Sequence of chain 1.G:
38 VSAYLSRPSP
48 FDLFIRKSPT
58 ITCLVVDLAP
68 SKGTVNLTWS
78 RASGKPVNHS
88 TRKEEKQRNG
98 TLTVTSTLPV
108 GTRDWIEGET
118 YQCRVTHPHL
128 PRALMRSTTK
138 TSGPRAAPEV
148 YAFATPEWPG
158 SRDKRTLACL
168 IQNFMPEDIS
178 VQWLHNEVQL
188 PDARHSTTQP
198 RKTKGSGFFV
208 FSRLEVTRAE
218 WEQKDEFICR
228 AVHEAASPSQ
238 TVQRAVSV

This protein binds this small molecule.
Small molecule (SMILES): CC(=O)N[C@H]1[C@H](O[C@H]2[C@H](O)[C@@H](NC(C)=O)CO[C@@H]2CO)O[C@H](CO)[C@@H](O[C@@H]2O[C@H](CO[C@@H]3O[C@@H](C)[C@@H](O)[C@@H](O)[C@@H]3O)[C@@H](O)[C@H](O[C@@]3(O)CO[C@H](CO)[C@@H](O)[C@@H]3O[C@H]3O[C@H](CO)[C@@H](O)[C@H](O)[C@@H]3O)[C@@H]2O)[C@@H]1O

Binding-site contacts:
Ligand atom O4 contacts residue SER46 of chain 1.G at 3.6 Å.
Ligand atom C1 contacts residue GLN196 of chain 1.G at 3.8 Å.
Ligand atom C1 contacts residue SER43 of chain 1.G at 3.4 Å.
Ligand atom C6 contacts residue TYR41 of chain 1.G at 3.6 Å (hydrophobic).
Ligand atom O2 contacts residue SER43 of chain 1.G at 2.9 Å (h-bond).
Ligand atom C2 contacts residue ASP64 of chain 1.G at 3.8 Å.
Ligand atom C4 contacts residue ARG44 of chain 1.G at 3.9 Å.
Ligand atom O7 contacts residue THR100 of chain 1.G at 3.3 Å (h-bond).
Ligand atom C7 contacts residue ASN96 of chain 1.G at 3.7 Å.
Ligand atom C1 contacts residue THR98 of chain 1.G at 4.0 Å.
Ligand atom C5 contacts residue ASN96 of chain 1.G at 3.0 Å.
Ligand atom C3 contacts residue ASP64 of chain 1.G at 3.6 Å.
Ligand atom O3 contacts residue LEU61 of chain 1.G at 3.0 Å.
Ligand atom O3 contacts residue ASP64 of chain 1.G at 3.7 Å.
Ligand atom C4 contacts residue ASN96 of chain 1.G at 3.8 Å.
Ligand atom O4 contacts residue GLN196 of chain 1.G at 3.3 Å (h-bond).
Ligand atom O3 contacts residue SER46 of chain 1.G at 3.8 Å.
Ligand atom O5 contacts residue SER43 of chain 1.G at 3.2 Å (h-bond).
Ligand atom O6 contacts residue TYR41 of chain 1.G at 3.3 Å.
Ligand atom N2 contacts residue VAL63 of chain 1.G at 3.4 Å.
Ligand atom O5 contacts residue ASN96 of chain 1.G at 2.4 Å (h-bond).
Ligand atom C2 contacts residue VAL63 of chain 1.G at 3.3 Å (hydrophobic).
Ligand atom C3 contacts residue ASN96 of chain 1.G at 3.4 Å.
Ligand atom O5 contacts residue GLN196 of chain 1.G at 3.0 Å (h-bond).
Ligand atom O7 contacts residue GLN94 of chain 1.G at 3.2 Å (h-bond).
Ligand atom N2 contacts residue THR100 of chain 1.G at 3.6 Å.
Ligand atom C7 contacts residue ASP64 of chain 1.G at 3.6 Å.
Ligand atom C1 contacts residue ASN96 of chain 1.G at 1.4 Å.
Ligand atom O7 contacts residue ASP64 of chain 1.G at 3.6 Å.
Ligand atom O6 contacts residue TYR41 of chain 1.G at 4.0 Å.
Ligand atom O6 contacts residue ILE176 of chain 1.G at 3.6 Å (h-bond).
Ligand atom C2 contacts residue ASN96 of chain 1.G at 2.6 Å.
Ligand atom C1 contacts residue GLN196 of chain 1.G at 3.0 Å.
Ligand atom C7 contacts residue THR100 of chain 1.G at 3.9 Å.
Ligand atom N2 contacts residue ASP64 of chain 1.G at 2.9 Å (salt-bridge).
Ligand atom N2 contacts residue ASN96 of chain 1.G at 3.0 Å (h-bond).
Ligand atom C2 contacts residue SER43 of chain 1.G at 3.6 Å.
Ligand atom O2 contacts residue LEU61 of chain 1.G at 3.2 Å.
Ligand atom O4 contacts residue VAL63 of chain 1.G at 4.0 Å.
Ligand atom O6 contacts residue GLN94 of chain 1.G at 3.4 Å (h-bond).